Binding-site contacts:
Ligand atom N2 contacts residue GLU302 of chain 1.B at 3.8 Å.
Ligand atom O6 contacts residue PRO447 of chain 1.B at 3.3 Å.
Ligand atom C5 contacts residue CYS168 of chain 1.B at 3.8 Å (hydrophobic).
Ligand atom C2 contacts residue ASN240 of chain 1.B at 3.8 Å.
Ligand atom O2 contacts residue ASN240 of chain 1.B at 3.0 Å (h-bond).
Ligand atom C6 contacts residue TRP446 of chain 1.B at 3.6 Å (hydrophobic).
Ligand atom C4 contacts residue ASP448 of chain 1.B at 3.5 Å.
Ligand atom C8 contacts residue TRP375 of chain 1.B at 3.5 Å (hydrophobic).
Ligand atom C8 contacts residue TRP354 of chain 1.B at 3.7 Å (hydrophobic).
Ligand atom C6 contacts residue ASP448 of chain 1.B at 3.3 Å.
Ligand atom O2 contacts residue ASP301 of chain 1.B at 2.9 Å (salt-bridge).
Ligand atom O6 contacts residue ASP448 of chain 1.B at 2.5 Å (salt-bridge).
Ligand atom C1 contacts residue GLU302 of chain 1.B at 3.5 Å.
Ligand atom C7 contacts residue ASP301 of chain 1.B at 3.7 Å.
Ligand atom C1 contacts residue TRP446 of chain 1.B at 3.7 Å (hydrophobic).
Ligand atom O4 contacts residue HIS244 of chain 1.B at 3.8 Å.
Ligand atom O7 contacts residue TRP375 of chain 1.B at 3.7 Å.
Ligand atom O7 contacts residue TYR400 of chain 1.B at 2.6 Å (h-bond).
Ligand atom C7 contacts residue TYR400 of chain 1.B at 3.5 Å (hydrophobic).
Ligand atom O6 contacts residue ASP448 of chain 1.B at 2.8 Å (salt-bridge).
Ligand atom O2 contacts residue HIS244 of chain 1.B at 3.6 Å.
Ligand atom O3 contacts residue ASN240 of chain 1.B at 3.1 Å (h-bond).
Ligand atom O1 contacts residue GLU302 of chain 1.B at 2.7 Å (salt-bridge).
Ligand atom O4 contacts residue ASP448 of chain 1.B at 2.8 Å (salt-bridge).
Ligand atom O6 contacts residue TYR408 of chain 1.B at 3.4 Å.
Ligand atom C2 contacts residue GLU302 of chain 1.B at 3.4 Å.
Ligand atom O3 contacts residue HIS244 of chain 1.B at 3.4 Å.
Ligand atom N2 contacts residue ASP301 of chain 1.B at 2.9 Å (salt-bridge).
Ligand atom O4 contacts residue GLN171 of chain 1.B at 3.2 Å (h-bond).
Ligand atom O7 contacts residue TRP446 of chain 1.B at 3.4 Å.
Ligand atom C8 contacts residue TYR400 of chain 1.B at 3.7 Å (hydrophobic).
Ligand atom C1 contacts residue TRP375 of chain 1.B at 3.7 Å (hydrophobic).
Ligand atom C3 contacts residue GLU197 of chain 1.B at 3.3 Å.
Ligand atom O3 contacts residue GLU197 of chain 1.B at 2.6 Å (salt-bridge).
Ligand atom C2 contacts residue HIS244 of chain 1.B at 3.7 Å.
Ligand atom C7 contacts residue TRP375 of chain 1.B at 3.8 Å (hydrophobic).
Ligand atom O4 contacts residue TRP446 of chain 1.B at 3.4 Å.
Ligand atom O5 contacts residue TYR400 of chain 1.B at 3.8 Å.
Ligand atom C8 contacts residue ASP301 of chain 1.B at 3.6 Å.
Ligand atom C6 contacts residue TYR408 of chain 1.B at 3.5 Å (hydrophobic).

This protein binds this small molecule.
Small molecule (SMILES): CC(=O)N[C@@H]1[C@@H](O[C@@H]2O[C@H](CO)[C@H](O)[C@H](O)[C@H]2O)[C@H](O)[C@@H](CO)O[C@H]1O

Sequence of chain 1.B:
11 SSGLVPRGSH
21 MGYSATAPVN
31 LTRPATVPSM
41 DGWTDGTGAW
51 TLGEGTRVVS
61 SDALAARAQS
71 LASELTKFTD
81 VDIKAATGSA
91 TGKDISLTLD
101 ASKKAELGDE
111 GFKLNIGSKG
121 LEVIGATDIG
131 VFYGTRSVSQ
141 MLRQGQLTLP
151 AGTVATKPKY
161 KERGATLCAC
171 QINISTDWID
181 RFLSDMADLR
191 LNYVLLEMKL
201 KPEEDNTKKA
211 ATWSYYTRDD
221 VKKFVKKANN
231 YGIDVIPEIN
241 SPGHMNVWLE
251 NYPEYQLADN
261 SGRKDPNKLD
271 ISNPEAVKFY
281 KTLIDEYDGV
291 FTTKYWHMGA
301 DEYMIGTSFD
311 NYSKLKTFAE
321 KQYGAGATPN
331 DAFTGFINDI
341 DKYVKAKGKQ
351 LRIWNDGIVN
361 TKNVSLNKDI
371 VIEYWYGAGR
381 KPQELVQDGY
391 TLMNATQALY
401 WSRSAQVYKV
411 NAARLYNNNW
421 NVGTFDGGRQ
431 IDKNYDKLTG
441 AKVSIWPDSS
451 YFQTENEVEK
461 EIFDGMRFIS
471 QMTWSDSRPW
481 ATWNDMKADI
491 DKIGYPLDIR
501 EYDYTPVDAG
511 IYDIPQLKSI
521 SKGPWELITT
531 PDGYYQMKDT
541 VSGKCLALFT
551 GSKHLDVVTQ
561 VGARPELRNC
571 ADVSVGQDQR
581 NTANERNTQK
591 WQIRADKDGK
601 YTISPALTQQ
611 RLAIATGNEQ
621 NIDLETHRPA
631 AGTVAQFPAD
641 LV